A small-molecule ligand and the protein it binds are described below.
Small molecule (SMILES): N[C@@H](Cn1oc(=O)[nH]c1=O)C(=O)O

Sequence of chain 1.A:
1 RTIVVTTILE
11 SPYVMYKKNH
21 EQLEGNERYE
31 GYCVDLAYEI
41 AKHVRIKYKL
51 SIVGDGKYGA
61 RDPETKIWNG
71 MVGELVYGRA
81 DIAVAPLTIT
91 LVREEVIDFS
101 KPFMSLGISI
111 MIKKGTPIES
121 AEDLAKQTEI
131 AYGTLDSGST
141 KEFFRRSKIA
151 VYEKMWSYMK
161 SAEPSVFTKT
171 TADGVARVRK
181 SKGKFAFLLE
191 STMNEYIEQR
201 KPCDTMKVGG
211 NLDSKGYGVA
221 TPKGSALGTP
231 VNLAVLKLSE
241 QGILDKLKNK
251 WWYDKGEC

Binding-site contacts:
Ligand atom C01 contacts residue TYR58 of chain 1.A at 3.7 Å (hydrophobic).
Ligand atom C02 contacts residue GLU190 of chain 1.A at 3.5 Å.
Ligand atom NP3 contacts residue PRO86 of chain 1.A at 2.8 Å (h-bond).
Ligand atom N14 contacts residue LEU135 of chain 1.A at 3.5 Å.
Ligand atom NP3 contacts residue GLU190 of chain 1.A at 2.9 Å (salt-bridge).
Ligand atom N15 contacts residue THR140 of chain 1.A at 2.7 Å (h-bond).
Ligand atom C03 contacts residue LEU135 of chain 1.A at 3.9 Å (hydrophobic).
Ligand atom O20 contacts residue GLU190 of chain 1.A at 3.3 Å (salt-bridge).
Ligand atom C01 contacts residue SER139 of chain 1.A at 3.4 Å.
Ligand atom C01 contacts residue ARG93 of chain 1.A at 3.4 Å.
Ligand atom C02 contacts residue PRO86 of chain 1.A at 4.1 Å (hydrophobic).
Ligand atom O17 contacts residue GLY138 of chain 1.A at 3.4 Å.
Ligand atom O17 contacts residue SER139 of chain 1.A at 2.9 Å (h-bond).
Ligand atom O18 contacts residue THR140 of chain 1.A at 2.9 Å (h-bond).
Ligand atom C04 contacts residue THR140 of chain 1.A at 3.2 Å.
Ligand atom O17 contacts residue ARG93 of chain 1.A at 2.8 Å (salt-bridge).
Ligand atom C04 contacts residue LEU135 of chain 1.A at 3.9 Å (hydrophobic).
Ligand atom O20 contacts residue MET193 of chain 1.A at 3.9 Å.
Ligand atom O17 contacts residue TYR58 of chain 1.A at 3.6 Å.
Ligand atom O19 contacts residue LEU189 of chain 1.A at 3.5 Å.
Ligand atom C05 contacts residue GLU190 of chain 1.A at 3.5 Å.
Ligand atom NP3 contacts residue THR88 of chain 1.A at 3.0 Å (h-bond).
Ligand atom NP3 contacts residue TYR217 of chain 1.A at 3.8 Å.
Ligand atom O18 contacts residue GLY138 of chain 1.A at 3.5 Å.
Ligand atom O18 contacts residue SER139 of chain 1.A at 3.1 Å (h-bond).
Ligand atom NP3 contacts residue TYR58 of chain 1.A at 4.0 Å.
Ligand atom O16 contacts residue THR88 of chain 1.A at 2.9 Å (h-bond).
Ligand atom O19 contacts residue GLU190 of chain 1.A at 2.8 Å (salt-bridge).
Ligand atom O16 contacts residue TYR58 of chain 1.A at 3.5 Å.
Ligand atom C05 contacts residue THR140 of chain 1.A at 3.8 Å.
Ligand atom C03 contacts residue TYR58 of chain 1.A at 3.5 Å (hydrophobic).
Ligand atom C02 contacts residue SER139 of chain 1.A at 3.4 Å.
Ligand atom O16 contacts residue PRO86 of chain 1.A at 3.6 Å.
Ligand atom O16 contacts residue ARG93 of chain 1.A at 2.8 Å (salt-bridge).
Ligand atom N15 contacts residue GLU190 of chain 1.A at 3.9 Å.
Ligand atom N14 contacts residue GLU190 of chain 1.A at 3.9 Å.
Ligand atom C01 contacts residue THR88 of chain 1.A at 3.7 Å.
Ligand atom O16 contacts residue LEU87 of chain 1.A at 3.6 Å.
Ligand atom C02 contacts residue THR88 of chain 1.A at 3.5 Å.
Ligand atom O20 contacts residue LEU135 of chain 1.A at 4.0 Å.